Binding-site contacts:
Ligand atom C12 contacts residue LEU100 of chain 1.A at 4.0 Å (hydrophobic).
Ligand atom CD contacts residue TYR188 of chain 1.A at 3.6 Å (hydrophobic).
Ligand atom C9 contacts residue TYR188 of chain 1.A at 4.0 Å (hydrophobic).
Ligand atom CB contacts residue TYR188 of chain 1.A at 3.3 Å (hydrophobic).
Ligand atom C10 contacts residue VAL106 of chain 1.A at 3.9 Å (hydrophobic).
Ligand atom C7 contacts residue TYR188 of chain 1.A at 3.8 Å (hydrophobic).
Ligand atom C12 contacts residue PRO236 of chain 1.A at 4.0 Å (hydrophobic).
Ligand atom C6 contacts residue TYR181 of chain 1.A at 3.8 Å (hydrophobic).
Ligand atom C11 contacts residue TYR318 of chain 1.A at 3.9 Å (hydrophobic).
Ligand atom C13 contacts residue LEU100 of chain 1.A at 3.7 Å (hydrophobic).
Ligand atom CB contacts residue GLY190 of chain 1.A at 3.8 Å.
Ligand atom N3 contacts residue LEU100 of chain 1.A at 3.6 Å.
Ligand atom N14 contacts residue LEU100 of chain 1.A at 3.5 Å.
Ligand atom CC contacts residue VAL179 of chain 1.A at 3.9 Å (hydrophobic).
Ligand atom N3 contacts residue TYR181 of chain 1.A at 4.1 Å.
Ligand atom CC contacts residue GLY190 of chain 1.A at 3.4 Å.
Ligand atom C10 contacts residue LEU100 of chain 1.A at 3.8 Å (hydrophobic).
Ligand atom OE contacts residue LEU234 of chain 1.A at 4.1 Å.
Ligand atom CD contacts residue TRP229 of chain 1.A at 3.6 Å (hydrophobic).
Ligand atom C12 contacts residue TYR318 of chain 1.A at 3.6 Å (hydrophobic).
Ligand atom OE contacts residue PHE227 of chain 1.A at 3.3 Å.
Ligand atom N8 contacts residue TYR188 of chain 1.A at 3.2 Å.
Ligand atom C4 contacts residue TYR181 of chain 1.A at 3.5 Å (hydrophobic).
Ligand atom C12 contacts residue HIS235 of chain 1.A at 3.9 Å.
Ligand atom OE contacts residue VAL106 of chain 1.A at 3.3 Å.
Ligand atom C11 contacts residue LEU100 of chain 1.A at 4.0 Å (hydrophobic).
Ligand atom C4 contacts residue PRO95 of chain 1.A at 4.0 Å (hydrophobic).
Ligand atom CD contacts residue LEU234 of chain 1.A at 4.0 Å (hydrophobic).
Ligand atom OE contacts residue TYR188 of chain 1.A at 4.0 Å.
Ligand atom C9 contacts residue VAL106 of chain 1.A at 3.5 Å (hydrophobic).
Ligand atom C5 contacts residue TYR181 of chain 1.A at 3.1 Å (hydrophobic).
Ligand atom C11 contacts residue HIS235 of chain 1.A at 4.0 Å.
Ligand atom C4 contacts residue LEU100 of chain 1.A at 3.9 Å (hydrophobic).
Ligand atom CB contacts residue VAL179 of chain 1.A at 3.5 Å (hydrophobic).
Ligand atom C15 contacts residue LEU100 of chain 1.A at 3.5 Å (hydrophobic).
Ligand atom N14 contacts residue LYS101 of chain 1.A at 4.0 Å.
Ligand atom C6 contacts residue TYR188 of chain 1.A at 4.0 Å (hydrophobic).
Ligand atom C13 contacts residue LYS101 of chain 1.A at 3.5 Å.
Ligand atom C2 contacts residue LEU100 of chain 1.A at 3.8 Å (hydrophobic).
Ligand atom C11 contacts residue VAL106 of chain 1.A at 4.0 Å (hydrophobic).

Sequence of chain 1.A:
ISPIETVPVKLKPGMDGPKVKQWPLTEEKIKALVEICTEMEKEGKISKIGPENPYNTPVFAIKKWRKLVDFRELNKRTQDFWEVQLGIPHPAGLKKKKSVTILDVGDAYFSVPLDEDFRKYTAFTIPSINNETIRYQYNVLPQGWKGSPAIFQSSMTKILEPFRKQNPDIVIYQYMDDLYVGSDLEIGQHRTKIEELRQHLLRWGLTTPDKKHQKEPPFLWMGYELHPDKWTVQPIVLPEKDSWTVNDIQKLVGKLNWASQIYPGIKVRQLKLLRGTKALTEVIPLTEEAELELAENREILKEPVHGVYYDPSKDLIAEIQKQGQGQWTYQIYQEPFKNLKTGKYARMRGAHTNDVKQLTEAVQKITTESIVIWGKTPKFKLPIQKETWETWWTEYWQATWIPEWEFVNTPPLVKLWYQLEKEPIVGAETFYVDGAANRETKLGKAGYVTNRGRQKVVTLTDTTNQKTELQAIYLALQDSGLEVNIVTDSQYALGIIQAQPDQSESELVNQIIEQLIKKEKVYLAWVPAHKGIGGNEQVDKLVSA

The protein below binds the small molecule below.
Small molecule (SMILES): Cc1ccnc2c1NC(=O)c1cccnc1N2C1CC1